Sequence of chain 1.A:
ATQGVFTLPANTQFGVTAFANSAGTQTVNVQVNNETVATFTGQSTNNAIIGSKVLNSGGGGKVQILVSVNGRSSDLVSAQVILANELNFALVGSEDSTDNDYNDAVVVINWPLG

Binding-site contacts:
Ligand atom O2 contacts residue GLU95 of chain 1.B at 3.4 Å (salt-bridge).
Ligand atom O2 contacts residue ASP99 of chain 1.B at 3.5 Å (salt-bridge).
Ligand atom C2 contacts residue ASP104 of chain 1.B at 3.3 Å.
Ligand atom O2 contacts residue ASP96 of chain 1.B at 2.6 Å (salt-bridge).
Ligand atom C2 contacts residue CA1 of chain 1.I at 3.8 Å.
Ligand atom C3 contacts residue ASP104 of chain 1.B at 3.7 Å.
Ligand atom C1 contacts residue PK61 of chain 1.L at 1.5 Å.
Ligand atom O3 contacts residue ASP101 of chain 1.B at 2.9 Å (salt-bridge).
Ligand atom O2 contacts residue PK61 of chain 1.L at 3.0 Å.
Ligand atom O2 contacts residue ASP104 of chain 1.B at 3.2 Å (salt-bridge).
Ligand atom O4 contacts residue SER22 of chain 1.B at 3.4 Å.
Ligand atom C4 contacts residue CA1 of chain 1.I at 3.4 Å.
Ligand atom C1 contacts residue ASP96 of chain 1.B at 3.9 Å.
Ligand atom O2 contacts residue CA1 of chain 1.J at 2.5 Å.
Ligand atom C1 contacts residue SER22 of chain 1.B at 3.7 Å.
Ligand atom O5 contacts residue ALA23 of chain 1.B at 3.1 Å (h-bond).
Ligand atom C5 contacts residue PK61 of chain 1.L at 3.7 Å.
Ligand atom C4 contacts residue ASP99 of chain 1.B at 3.9 Å.
Ligand atom O2 contacts residue SER97 of chain 1.B at 3.4 Å.
Ligand atom C3 contacts residue ASP99 of chain 1.B at 3.2 Å.
Ligand atom O3 contacts residue ASP99 of chain 1.B at 2.5 Å (salt-bridge).
Ligand atom C3 contacts residue CA1 of chain 1.I at 3.4 Å.
Ligand atom C3 contacts residue CA1 of chain 1.J at 3.3 Å.
Ligand atom C6 contacts residue GLY114 of chain 1.A at 3.7 Å.
Ligand atom O5 contacts residue PK61 of chain 1.L at 2.4 Å.
Ligand atom O3 contacts residue ASP104 of chain 1.B at 3.0 Å (salt-bridge).
Ligand atom C3 contacts residue PK61 of chain 1.L at 3.8 Å.
Ligand atom O4 contacts residue GLY114 of chain 1.A at 2.6 Å (h-bond).
Ligand atom C2 contacts residue PK61 of chain 1.L at 2.6 Å.
Ligand atom O5 contacts residue SER22 of chain 1.B at 3.7 Å.
Ligand atom O3 contacts residue CA1 of chain 1.J at 2.5 Å.
Ligand atom O4 contacts residue ASN21 of chain 1.B at 3.0 Å (h-bond).
Ligand atom O3 contacts residue CA1 of chain 1.I at 2.5 Å.
Ligand atom O4 contacts residue ASP104 of chain 1.B at 3.8 Å.
Ligand atom C2 contacts residue SER22 of chain 1.B at 3.8 Å.
Ligand atom C2 contacts residue CA1 of chain 1.J at 3.3 Å.
Ligand atom C4 contacts residue GLY114 of chain 1.A at 3.5 Å.
Ligand atom C6 contacts residue ALA23 of chain 1.B at 3.8 Å (hydrophobic).
Ligand atom O4 contacts residue CA1 of chain 1.I at 2.5 Å.
Ligand atom C2 contacts residue ASP96 of chain 1.B at 3.4 Å.

A small-molecule ligand and the protein it binds are described below.
Small molecule (SMILES): C[C@@H]1O[C@H](O)[C@@H](O)[C@H](O)[C@@H]1O

Sequence of chain 1.B:
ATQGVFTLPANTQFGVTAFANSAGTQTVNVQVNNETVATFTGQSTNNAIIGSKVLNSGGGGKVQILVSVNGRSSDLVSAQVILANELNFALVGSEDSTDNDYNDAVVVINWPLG